A protein and the small-molecule ligand that binds it are described below.
Small molecule (SMILES): N[C@@H](CCCCC(=O)O)C(=O)O

Sequence of chain 2.A:
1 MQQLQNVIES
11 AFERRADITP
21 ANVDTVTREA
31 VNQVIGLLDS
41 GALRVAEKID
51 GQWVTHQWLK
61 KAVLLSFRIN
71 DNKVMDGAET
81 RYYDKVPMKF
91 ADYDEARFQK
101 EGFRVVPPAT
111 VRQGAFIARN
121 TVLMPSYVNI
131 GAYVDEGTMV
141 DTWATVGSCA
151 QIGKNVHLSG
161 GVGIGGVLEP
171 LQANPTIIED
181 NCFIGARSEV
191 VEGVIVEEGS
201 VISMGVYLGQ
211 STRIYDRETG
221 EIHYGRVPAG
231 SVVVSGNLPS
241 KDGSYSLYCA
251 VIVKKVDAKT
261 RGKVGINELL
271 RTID

Binding-site contacts:
Ligand atom C7 contacts residue MET124 of chain 2.A at 3.8 Å (hydrophobic).
Ligand atom O71 contacts residue MET124 of chain 2.A at 4.0 Å.
Ligand atom C6 contacts residue MET124 of chain 2.A at 3.7 Å (hydrophobic).
Ligand atom C4 contacts residue ASN129 of chain 1.A at 3.7 Å.
Ligand atom OXT contacts residue SER148 of chain 1.A at 2.7 Å (h-bond).
Ligand atom O71 contacts residue ARG104 of chain 2.A at 2.9 Å (salt-bridge).
Ligand atom N contacts residue GLU169 of chain 1.A at 2.6 Å (salt-bridge).
Ligand atom C contacts residue GLY166 of chain 1.A at 3.8 Å.
Ligand atom C7 contacts residue ARG112 of chain 1.A at 3.6 Å.
Ligand atom O72 contacts residue VAL122 of chain 2.A at 4.0 Å.
Ligand atom C5 contacts residue MET139 of chain 2.A at 3.8 Å (hydrophobic).
Ligand atom O contacts residue SCO1 of chain 2.C at 3.5 Å (h-bond).
Ligand atom C7 contacts residue PHE67 of chain 1.A at 3.8 Å (hydrophobic).
Ligand atom N contacts residue ASP141 of chain 2.A at 2.8 Å (salt-bridge).
Ligand atom C contacts residue SER148 of chain 1.A at 3.5 Å.
Ligand atom O72 contacts residue ARG104 of chain 2.A at 2.6 Å (salt-bridge).
Ligand atom O contacts residue LEU168 of chain 1.A at 2.9 Å (h-bond).
Ligand atom O contacts residue SER148 of chain 1.A at 3.4 Å (h-bond).
Ligand atom CB contacts residue GLU169 of chain 1.A at 3.7 Å.
Ligand atom CA contacts residue ASP141 of chain 2.A at 3.4 Å.
Ligand atom O72 contacts residue MET139 of chain 2.A at 3.7 Å.
Ligand atom CB contacts residue ASP141 of chain 2.A at 3.6 Å.
Ligand atom O72 contacts residue LEU270 of chain 2.A at 3.8 Å.
Ligand atom C5 contacts residue MET124 of chain 2.A at 3.9 Å (hydrophobic).
Ligand atom CB contacts residue MET139 of chain 2.A at 4.0 Å (hydrophobic).
Ligand atom O71 contacts residue PHE67 of chain 1.A at 3.2 Å.
Ligand atom OXT contacts residue VAL167 of chain 1.A at 4.0 Å.
Ligand atom O contacts residue GLY166 of chain 1.A at 3.6 Å.
Ligand atom O contacts residue VAL167 of chain 1.A at 3.3 Å (h-bond).
Ligand atom C7 contacts residue ARG104 of chain 2.A at 3.4 Å.
Ligand atom C contacts residue LEU168 of chain 1.A at 4.0 Å (hydrophobic).
Ligand atom CA contacts residue GLU169 of chain 1.A at 3.6 Å.
Ligand atom OXT contacts residue GLY166 of chain 1.A at 3.4 Å.
Ligand atom N contacts residue SCO1 of chain 2.C at 2.8 Å (h-bond).
Ligand atom C contacts residue SCO1 of chain 2.C at 3.5 Å.
Ligand atom O71 contacts residue ARG112 of chain 1.A at 2.9 Å (salt-bridge).
Ligand atom C6 contacts residue ARG112 of chain 1.A at 3.5 Å.
Ligand atom O contacts residue GLU169 of chain 1.A at 3.1 Å (salt-bridge).
Ligand atom OXT contacts residue ASN129 of chain 1.A at 3.6 Å.
Ligand atom CA contacts residue SCO1 of chain 2.C at 3.6 Å.

Sequence of chain 1.A:
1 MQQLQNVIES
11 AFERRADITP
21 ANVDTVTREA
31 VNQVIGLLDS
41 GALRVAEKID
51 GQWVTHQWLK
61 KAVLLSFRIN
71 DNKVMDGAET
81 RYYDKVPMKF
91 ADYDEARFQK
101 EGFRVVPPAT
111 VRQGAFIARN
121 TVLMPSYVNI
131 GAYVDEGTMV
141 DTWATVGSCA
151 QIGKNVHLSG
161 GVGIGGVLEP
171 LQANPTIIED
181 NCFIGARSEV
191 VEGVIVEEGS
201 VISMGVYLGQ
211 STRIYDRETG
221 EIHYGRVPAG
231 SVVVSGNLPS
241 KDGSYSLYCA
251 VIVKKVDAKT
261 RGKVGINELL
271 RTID